Sequence of chain 1.B:
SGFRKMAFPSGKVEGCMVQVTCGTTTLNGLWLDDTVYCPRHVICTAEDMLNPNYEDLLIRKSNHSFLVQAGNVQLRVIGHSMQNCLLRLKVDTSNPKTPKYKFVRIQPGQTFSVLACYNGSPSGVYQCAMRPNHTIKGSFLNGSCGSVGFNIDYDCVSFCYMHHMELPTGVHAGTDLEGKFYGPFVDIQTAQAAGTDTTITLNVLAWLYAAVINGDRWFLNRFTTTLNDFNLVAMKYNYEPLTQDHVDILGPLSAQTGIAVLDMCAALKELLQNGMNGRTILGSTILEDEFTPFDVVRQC

The small molecule below binds the protein below.
Small molecule (SMILES): O=C[C@H](Cc1cnc[nH]1)NC[C@@H]1C[C@H]2CCCC[C@@H]2CN1C(=O)CCNc1ccccc1

Binding-site contacts:
Ligand atom C21 contacts residue CYS145 of chain 1.B at 3.0 Å (hydrophobic).
Ligand atom N3 contacts residue ASN142 of chain 1.B at 3.7 Å.
Ligand atom C5 contacts residue THR45 of chain 1.B at 3.6 Å.
Ligand atom C1 contacts residue MET49 of chain 1.B at 3.6 Å (hydrophobic).
Ligand atom C24 contacts residue GLU166 of chain 1.B at 3.3 Å.
Ligand atom O1 contacts residue SER144 of chain 1.B at 3.5 Å (h-bond).
Ligand atom N4 contacts residue HIS163 of chain 1.B at 3.0 Å (h-bond).
Ligand atom C3 contacts residue MET49 of chain 1.B at 3.4 Å (hydrophobic).
Ligand atom O1 contacts residue GLY143 of chain 1.B at 3.2 Å (h-bond).
Ligand atom C6 contacts residue MET49 of chain 1.B at 3.7 Å (hydrophobic).
Ligand atom C22 contacts residue LEU141 of chain 1.B at 3.7 Å (hydrophobic).
Ligand atom N4 contacts residue PHE140 of chain 1.B at 3.7 Å.
Ligand atom C23 contacts residue ASN142 of chain 1.B at 3.6 Å.
Ligand atom C8 contacts residue MET49 of chain 1.B at 3.4 Å (hydrophobic).
Ligand atom C13 contacts residue ASP187 of chain 1.B at 3.8 Å.
Ligand atom N2 contacts residue HIS164 of chain 1.B at 3.4 Å (h-bond).
Ligand atom C6 contacts residue THR45 of chain 1.B at 3.8 Å.
Ligand atom C21 contacts residue HIS163 of chain 1.B at 3.7 Å.
Ligand atom C22 contacts residue HIS163 of chain 1.B at 3.8 Å.
Ligand atom C5 contacts residue ALA46 of chain 1.B at 3.0 Å (hydrophobic).
Ligand atom C7 contacts residue MET49 of chain 1.B at 3.4 Å (hydrophobic).
Ligand atom C6 contacts residue CYS44 of chain 1.B at 3.2 Å (hydrophobic).
Ligand atom C10 contacts residue MET49 of chain 1.B at 3.6 Å (hydrophobic).
Ligand atom C5 contacts residue MET49 of chain 1.B at 3.6 Å (hydrophobic).
Ligand atom C11 contacts residue HIS41 of chain 1.B at 3.8 Å.
Ligand atom C7 contacts residue THR25 of chain 1.B at 3.7 Å.
Ligand atom N3 contacts residue LEU141 of chain 1.B at 3.6 Å.
Ligand atom N4 contacts residue SER144 of chain 1.B at 3.8 Å.
Ligand atom N2 contacts residue CYS145 of chain 1.B at 3.2 Å (h-bond).
Ligand atom C20 contacts residue CYS145 of chain 1.B at 2.0 Å (hydrophobic).
Ligand atom C4 contacts residue MET49 of chain 1.B at 3.3 Å (hydrophobic).
Ligand atom C4 contacts residue ALA46 of chain 1.B at 3.4 Å (hydrophobic).
Ligand atom C24 contacts residue PHE140 of chain 1.B at 3.5 Å (hydrophobic).
Ligand atom C23 contacts residue LEU141 of chain 1.B at 3.6 Å (hydrophobic).
Ligand atom C9 contacts residue MET49 of chain 1.B at 3.5 Å (hydrophobic).
Ligand atom C6 contacts residue THR25 of chain 1.B at 3.8 Å.
Ligand atom C6 contacts residue ALA46 of chain 1.B at 3.7 Å (hydrophobic).
Ligand atom C19 contacts residue CYS145 of chain 1.B at 2.9 Å (hydrophobic).
Ligand atom O1 contacts residue CYS145 of chain 1.B at 2.6 Å (h-bond).
Ligand atom C11 contacts residue MET49 of chain 1.B at 3.4 Å (hydrophobic).